The protein below binds the small molecule below.
Small molecule (SMILES): COc1ccc(C(=O)O)cc1

Sequence of chain 1.A:
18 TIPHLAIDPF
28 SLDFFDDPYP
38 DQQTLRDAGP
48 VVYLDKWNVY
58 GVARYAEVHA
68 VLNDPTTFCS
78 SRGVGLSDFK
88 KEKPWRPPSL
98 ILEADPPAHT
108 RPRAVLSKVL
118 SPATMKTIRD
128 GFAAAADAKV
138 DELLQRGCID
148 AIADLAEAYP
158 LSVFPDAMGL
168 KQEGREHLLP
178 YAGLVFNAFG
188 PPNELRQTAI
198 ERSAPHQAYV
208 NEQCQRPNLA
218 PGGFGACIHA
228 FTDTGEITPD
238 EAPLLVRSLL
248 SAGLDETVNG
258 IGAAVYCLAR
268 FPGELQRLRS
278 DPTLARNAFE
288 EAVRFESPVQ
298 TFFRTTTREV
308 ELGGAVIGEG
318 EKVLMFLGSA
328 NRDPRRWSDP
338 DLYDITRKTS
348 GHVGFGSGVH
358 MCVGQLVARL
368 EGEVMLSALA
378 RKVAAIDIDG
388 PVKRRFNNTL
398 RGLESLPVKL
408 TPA

Binding-site contacts:
Ligand atom C6 contacts residue PHE183 of chain 1.A at 3.8 Å (hydrophobic).
Ligand atom C3 contacts residue LEU99 of chain 1.A at 3.7 Å (hydrophobic).
Ligand atom O3 contacts residue PHE183 of chain 1.A at 3.2 Å.
Ligand atom C4 contacts residue ALA249 of chain 1.A at 3.6 Å (hydrophobic).
Ligand atom O3 contacts residue ALA249 of chain 1.A at 4.1 Å.
Ligand atom C7 contacts residue ARG93 of chain 1.A at 4.1 Å.
Ligand atom C5 contacts residue LEU99 of chain 1.A at 4.1 Å (hydrophobic).
Ligand atom C1 contacts residue ARG93 of chain 1.A at 3.9 Å.
Ligand atom C7 contacts residue VAL182 of chain 1.A at 4.2 Å (hydrophobic).
Ligand atom O2 contacts residue SER245 of chain 1.A at 2.7 Å (h-bond).
Ligand atom C8 contacts residue PHE299 of chain 1.A at 3.4 Å (hydrophobic).
Ligand atom C8 contacts residue PHE183 of chain 1.A at 4.2 Å (hydrophobic).
Ligand atom C8 contacts residue HEM1 of chain 1.B at 3.4 Å.
Ligand atom C1 contacts residue SER245 of chain 1.A at 3.5 Å.
Ligand atom O3 contacts residue GLU253 of chain 1.A at 3.9 Å.
Ligand atom C3 contacts residue ALA249 of chain 1.A at 3.8 Å (hydrophobic).
Ligand atom C7 contacts residue LEU99 of chain 1.A at 3.8 Å (hydrophobic).
Ligand atom C7 contacts residue SER248 of chain 1.A at 3.9 Å.
Ligand atom C6 contacts residue PHE186 of chain 1.A at 4.1 Å (hydrophobic).
Ligand atom C4 contacts residue LEU99 of chain 1.A at 3.9 Å (hydrophobic).
Ligand atom O1 contacts residue SER245 of chain 1.A at 3.6 Å.
Ligand atom O1 contacts residue ARG93 of chain 1.A at 3.0 Å (salt-bridge).
Ligand atom O1 contacts residue SER248 of chain 1.A at 3.5 Å.
Ligand atom O2 contacts residue LEU99 of chain 1.A at 3.6 Å.
Ligand atom C3 contacts residue HEM1 of chain 1.B at 3.6 Å.
Ligand atom C7 contacts residue ALA249 of chain 1.A at 4.0 Å (hydrophobic).
Ligand atom O2 contacts residue ILE98 of chain 1.A at 3.7 Å.
Ligand atom C1 contacts residue LEU99 of chain 1.A at 4.0 Å (hydrophobic).
Ligand atom C6 contacts residue ALA249 of chain 1.A at 3.8 Å (hydrophobic).
Ligand atom O3 contacts residue PHE299 of chain 1.A at 3.8 Å.
Ligand atom C5 contacts residue PHE183 of chain 1.A at 3.9 Å (hydrophobic).
Ligand atom C6 contacts residue VAL182 of chain 1.A at 4.2 Å (hydrophobic).
Ligand atom O2 contacts residue SER96 of chain 1.A at 2.5 Å (h-bond).
Ligand atom C2 contacts residue ALA249 of chain 1.A at 4.0 Å (hydrophobic).
Ligand atom C2 contacts residue LEU99 of chain 1.A at 3.7 Å (hydrophobic).
Ligand atom C6 contacts residue LEU99 of chain 1.A at 4.0 Å (hydrophobic).
Ligand atom C4 contacts residue HEM1 of chain 1.B at 3.5 Å.
Ligand atom C5 contacts residue ALA249 of chain 1.A at 3.6 Å (hydrophobic).
Ligand atom O1 contacts residue SER96 of chain 1.A at 3.8 Å.
Ligand atom C1 contacts residue SER96 of chain 1.A at 3.5 Å.